Binding-site contacts:
Ligand atom N3 contacts residue PHE167 of chain 1.A at 3.7 Å.
Ligand atom C15 contacts residue ASP168 of chain 1.A at 3.6 Å.
Ligand atom C7 contacts residue ASP168 of chain 1.A at 3.7 Å.
Ligand atom N1 contacts residue PHE272 of chain 1.A at 2.8 Å (h-bond).
Ligand atom O13 contacts residue ASP168 of chain 1.A at 3.0 Å (salt-bridge).
Ligand atom O7 contacts residue ASP199 of chain 1.A at 2.5 Å (salt-bridge).
Ligand atom O14 contacts residue CYS236 of chain 1.A at 3.5 Å.
Ligand atom C7 contacts residue ASP166 of chain 1.A at 3.7 Å.
Ligand atom N3 contacts residue ASP166 of chain 1.A at 2.9 Å (salt-bridge).
Ligand atom O10 contacts residue ASP166 of chain 1.A at 3.9 Å.
Ligand atom O14 contacts residue ASN235 of chain 1.A at 3.4 Å (h-bond).
Ligand atom C18 contacts residue GLU239 of chain 1.A at 3.8 Å.
Ligand atom C11 contacts residue ASP269 of chain 1.A at 3.3 Å.
Ligand atom C5 contacts residue PHE272 of chain 1.A at 3.6 Å (hydrophobic).
Ligand atom C18 contacts residue CYS236 of chain 1.A at 4.0 Å (hydrophobic).
Ligand atom N3 contacts residue ASP168 of chain 1.A at 2.9 Å (salt-bridge).
Ligand atom O13 contacts residue PHE167 of chain 1.A at 3.9 Å.
Ligand atom C14 contacts residue ASP168 of chain 1.A at 3.8 Å.
Ligand atom O11 contacts residue ASP168 of chain 1.A at 3.3 Å (salt-bridge).
Ligand atom C16 contacts residue GLU239 of chain 1.A at 4.0 Å.
Ligand atom C12 contacts residue GLU270 of chain 1.A at 3.3 Å.
Ligand atom N3 contacts residue GLU270 of chain 1.A at 2.5 Å (salt-bridge).
Ligand atom O8 contacts residue GLN36 of chain 1.A at 2.8 Å (h-bond).
Ligand atom C4 contacts residue GLN36 of chain 1.A at 3.7 Å.
Ligand atom N2 contacts residue PHE272 of chain 1.A at 2.8 Å (h-bond).
Ligand atom C15 contacts residue ASN235 of chain 1.A at 3.8 Å.
Ligand atom C12 contacts residue ASP166 of chain 1.A at 3.9 Å.
Ligand atom C12 contacts residue ASP269 of chain 1.A at 3.5 Å.
Ligand atom O8 contacts residue ARG220 of chain 1.A at 3.3 Å (salt-bridge).
Ligand atom C6 contacts residue GLN36 of chain 1.A at 3.8 Å.
Ligand atom O14 contacts residue GLU239 of chain 1.A at 3.4 Å.
Ligand atom O8 contacts residue PHE272 of chain 1.A at 3.8 Å.
Ligand atom C6 contacts residue PHE272 of chain 1.A at 3.1 Å (hydrophobic).
Ligand atom N4 contacts residue ASP168 of chain 1.A at 3.9 Å.
Ligand atom C10 contacts residue ASP166 of chain 1.A at 3.4 Å.
Ligand atom C8 contacts residue ASP166 of chain 1.A at 3.7 Å.
Ligand atom C7 contacts residue GLU270 of chain 1.A at 3.4 Å.
Ligand atom C9 contacts residue ASP166 of chain 1.A at 3.9 Å.
Ligand atom N2 contacts residue ASP269 of chain 1.A at 2.7 Å (salt-bridge).
Ligand atom C3 contacts residue ASP199 of chain 1.A at 3.5 Å.

Sequence of chain 1.A:
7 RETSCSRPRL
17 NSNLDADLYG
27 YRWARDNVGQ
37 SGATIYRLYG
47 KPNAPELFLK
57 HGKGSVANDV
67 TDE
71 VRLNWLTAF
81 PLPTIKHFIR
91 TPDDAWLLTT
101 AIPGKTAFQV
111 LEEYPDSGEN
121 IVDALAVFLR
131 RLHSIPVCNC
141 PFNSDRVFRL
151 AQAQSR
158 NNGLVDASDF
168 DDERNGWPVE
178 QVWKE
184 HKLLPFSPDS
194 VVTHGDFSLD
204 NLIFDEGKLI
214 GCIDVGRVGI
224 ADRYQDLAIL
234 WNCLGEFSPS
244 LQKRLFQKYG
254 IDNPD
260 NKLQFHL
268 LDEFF

This small molecule binds to this protein.
Small molecule (SMILES): NC[C@H]1O[C@H](O[C@H]2[C@H](O)[C@@H](O[C@H]3O[C@H](CO)[C@@H](O)[C@H](N)[C@H]3O)[C@H](N)C[C@@H]2N)[C@H](O)[C@@H](O)[C@@H]1O